This protein binds this small molecule.
Small molecule (SMILES): CC(=O)N[C@@H]1[C@@H](O)[C@H](O)[C@@H](CO)O[C@H]1O

Sequence of chain 1.D:
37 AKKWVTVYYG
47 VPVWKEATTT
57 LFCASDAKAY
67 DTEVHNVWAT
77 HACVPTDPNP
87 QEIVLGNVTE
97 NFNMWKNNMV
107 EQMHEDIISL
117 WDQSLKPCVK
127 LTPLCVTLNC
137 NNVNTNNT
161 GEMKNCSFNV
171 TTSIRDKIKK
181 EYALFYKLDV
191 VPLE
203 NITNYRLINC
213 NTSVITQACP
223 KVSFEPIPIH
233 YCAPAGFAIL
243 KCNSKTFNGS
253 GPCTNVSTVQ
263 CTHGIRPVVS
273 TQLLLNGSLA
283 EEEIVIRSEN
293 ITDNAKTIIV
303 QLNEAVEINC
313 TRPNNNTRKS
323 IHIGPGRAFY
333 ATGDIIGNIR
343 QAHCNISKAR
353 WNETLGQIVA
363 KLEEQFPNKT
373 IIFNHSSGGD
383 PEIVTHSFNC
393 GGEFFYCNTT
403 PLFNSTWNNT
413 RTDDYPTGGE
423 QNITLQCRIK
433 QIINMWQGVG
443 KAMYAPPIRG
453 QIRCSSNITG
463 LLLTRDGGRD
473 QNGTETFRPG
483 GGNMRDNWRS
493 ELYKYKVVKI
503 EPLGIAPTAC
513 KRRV

Binding-site contacts:
Ligand atom O3 contacts residue NAG1 of chain 1.O at 4.2 Å.
Ligand atom O6 contacts residue GLN423 of chain 1.D at 2.6 Å (h-bond).
Ligand atom O7 contacts residue ASN424 of chain 1.D at 4.4 Å.
Ligand atom C7 contacts residue ASN347 of chain 1.D at 3.9 Å.
Ligand atom C1 contacts residue ASN424 of chain 1.D at 1.4 Å.
Ligand atom C6 contacts residue GLN423 of chain 1.D at 3.3 Å.
Ligand atom C8 contacts residue ASN347 of chain 1.D at 3.3 Å.
Ligand atom N2 contacts residue NAG1 of chain 1.O at 3.7 Å.
Ligand atom C5 contacts residue GLN423 of chain 1.D at 3.9 Å.
Ligand atom C7 contacts residue ASN424 of chain 1.D at 3.8 Å.
Ligand atom O5 contacts residue GLN423 of chain 1.D at 3.8 Å.
Ligand atom C3 contacts residue NAG1 of chain 1.O at 4.2 Å.
Ligand atom C8 contacts residue NAG1 of chain 1.O at 3.7 Å.
Ligand atom C4 contacts residue ASN424 of chain 1.D at 4.3 Å.
Ligand atom C8 contacts residue ASN311 of chain 1.D at 3.6 Å.
Ligand atom O7 contacts residue ASN347 of chain 1.D at 4.1 Å.
Ligand atom C7 contacts residue NAG1 of chain 1.O at 3.9 Å.
Ligand atom O5 contacts residue ASN424 of chain 1.D at 2.4 Å (h-bond).
Ligand atom N2 contacts residue ASN424 of chain 1.D at 2.8 Å (h-bond).
Ligand atom O7 contacts residue SER349 of chain 1.D at 4.1 Å.
Ligand atom C3 contacts residue ASN424 of chain 1.D at 3.8 Å.
Ligand atom C5 contacts residue ASN424 of chain 1.D at 3.7 Å.
Ligand atom C2 contacts residue ASN424 of chain 1.D at 2.5 Å.